A small-molecule ligand and the protein it binds are described below.
Small molecule (SMILES): Cc1cc(N)nc2cc(-c3ccc(CN)cc3)ccc12

Sequence of chain 1.A:
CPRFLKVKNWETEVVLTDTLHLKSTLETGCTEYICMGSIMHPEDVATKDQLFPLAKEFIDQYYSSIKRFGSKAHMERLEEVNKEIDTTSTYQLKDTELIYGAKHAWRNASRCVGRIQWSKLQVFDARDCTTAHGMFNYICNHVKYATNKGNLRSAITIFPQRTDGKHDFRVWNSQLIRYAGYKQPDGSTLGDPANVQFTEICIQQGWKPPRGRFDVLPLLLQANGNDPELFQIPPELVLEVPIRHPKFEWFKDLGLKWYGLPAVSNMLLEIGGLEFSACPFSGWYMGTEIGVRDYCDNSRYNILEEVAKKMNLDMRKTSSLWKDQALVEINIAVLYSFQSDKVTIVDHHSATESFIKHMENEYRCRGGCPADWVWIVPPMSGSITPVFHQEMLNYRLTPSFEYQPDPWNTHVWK

Binding-site contacts:
Ligand atom C11 contacts residue PHE288 of chain 1.A at 3.7 Å (hydrophobic).
Ligand atom C21 contacts residue HEM1 of chain 1.C at 3.9 Å.
Ligand atom C24 contacts residue TRP382 of chain 1.A at 4.1 Å (hydrophobic).
Ligand atom C21 contacts residue VAL271 of chain 1.A at 4.1 Å (hydrophobic).
Ligand atom C07 contacts residue VAL271 of chain 1.A at 3.2 Å (hydrophobic).
Ligand atom C08 contacts residue VAL271 of chain 1.A at 3.7 Å (hydrophobic).
Ligand atom C06 contacts residue VAL271 of chain 1.A at 3.7 Å (hydrophobic).
Ligand atom C09 contacts residue HEM1 of chain 1.C at 3.4 Å.
Ligand atom C08 contacts residue HEM1 of chain 1.C at 4.0 Å.
Ligand atom C03 contacts residue HEM1 of chain 1.C at 3.3 Å.
Ligand atom C11 contacts residue HEM1 of chain 1.C at 3.1 Å.
Ligand atom C26 contacts residue HEM1 of chain 1.C at 3.4 Å.
Ligand atom C22 contacts residue HEM1 of chain 1.C at 3.4 Å.
Ligand atom N01 contacts residue GLU296 of chain 1.A at 2.7 Å (salt-bridge).
Ligand atom N02 contacts residue GLU296 of chain 1.A at 2.8 Å (salt-bridge).
Ligand atom C09 contacts residue GLU296 of chain 1.A at 3.4 Å.
Ligand atom C07 contacts residue HEM1 of chain 1.C at 3.9 Å.
Ligand atom C05 contacts residue HEM1 of chain 1.C at 3.9 Å.
Ligand atom C25 contacts residue HEM1 of chain 1.C at 3.4 Å.
Ligand atom N01 contacts residue HEM1 of chain 1.C at 3.8 Å.
Ligand atom C24 contacts residue HEM1 of chain 1.C at 3.8 Å.
Ligand atom C23 contacts residue TRP382 of chain 1.A at 3.9 Å (hydrophobic).
Ligand atom C02 contacts residue TRP291 of chain 1.A at 3.8 Å (hydrophobic).
Ligand atom C06 contacts residue PHE288 of chain 1.A at 3.6 Å (hydrophobic).
Ligand atom C11 contacts residue GLY290 of chain 1.A at 4.0 Å.
Ligand atom C02 contacts residue PRO269 of chain 1.A at 4.0 Å (hydrophobic).
Ligand atom C23 contacts residue TYR410 of chain 1.A at 3.9 Å (hydrophobic).
Ligand atom C03 contacts residue TRP291 of chain 1.A at 4.1 Å (hydrophobic).
Ligand atom C27 contacts residue TRP382 of chain 1.A at 4.0 Å (hydrophobic).
Ligand atom C02 contacts residue HEM1 of chain 1.C at 3.6 Å.
Ligand atom C23 contacts residue HEM1 of chain 1.C at 3.0 Å.
Ligand atom C04 contacts residue HEM1 of chain 1.C at 3.6 Å.
Ligand atom N02 contacts residue HEM1 of chain 1.C at 3.6 Å.
Ligand atom N02 contacts residue PRO269 of chain 1.A at 3.8 Å.
Ligand atom C06 contacts residue HEM1 of chain 1.C at 3.7 Å.
Ligand atom C10 contacts residue GLU296 of chain 1.A at 3.5 Å.
Ligand atom N02 contacts residue TYR292 of chain 1.A at 3.7 Å.
Ligand atom C02 contacts residue GLU296 of chain 1.A at 3.6 Å.
Ligand atom N02 contacts residue TRP291 of chain 1.A at 2.8 Å (h-bond).
Ligand atom C10 contacts residue HEM1 of chain 1.C at 3.9 Å.